A small-molecule ligand and the protein it binds are described below.
Small molecule (SMILES): CC(C)CCC[C@@H](C)[C@H]1CC[C@H]2[C@@H]3CC=C4C[C@@H](O)CC[C@]4(C)[C@H]3CC[C@]12C

Binding-site contacts:
Ligand atom C16 contacts residue TRP176 of chain 1.H at 3.5 Å (hydrophobic).
Ligand atom C6 contacts residue HIS172 of chain 1.H at 4.3 Å.
Ligand atom C27 contacts residue TRP176 of chain 1.H at 3.7 Å (hydrophobic).
Ligand atom C21 contacts residue PGW1 of chain 1.DB at 3.7 Å.
Ligand atom C11 contacts residue TRP23 of chain 1.G at 3.6 Å (hydrophobic).
Ligand atom C18 contacts residue TRP23 of chain 1.G at 3.6 Å (hydrophobic).
Ligand atom C21 contacts residue TRP176 of chain 1.H at 4.1 Å (hydrophobic).
Ligand atom C6 contacts residue PGW1 of chain 1.CB at 4.0 Å.
Ligand atom C8 contacts residue HIS172 of chain 1.H at 4.5 Å.
Ligand atom C21 contacts residue ALA27 of chain 1.G at 4.0 Å (hydrophobic).
Ligand atom C17 contacts residue TRP176 of chain 1.H at 3.5 Å (hydrophobic).
Ligand atom C15 contacts residue PGW1 of chain 1.CB at 4.4 Å.
Ligand atom C7 contacts residue PGW1 of chain 1.CB at 4.1 Å.
Ligand atom C14 contacts residue HIS172 of chain 1.H at 4.2 Å.
Ligand atom C26 contacts residue MET30 of chain 1.G at 3.7 Å (hydrophobic).
Ligand atom C24 contacts residue PGW1 of chain 1.CB at 3.7 Å.
Ligand atom C7 contacts residue HIS172 of chain 1.H at 3.5 Å.
Ligand atom C13 contacts residue TRP23 of chain 1.G at 4.5 Å (hydrophobic).
Ligand atom C27 contacts residue MET30 of chain 1.G at 3.7 Å (hydrophobic).
Ligand atom C26 contacts residue PGW1 of chain 1.CB at 3.7 Å.
Ligand atom C20 contacts residue TRP176 of chain 1.H at 4.1 Å (hydrophobic).
Ligand atom C19 contacts residue TRP23 of chain 1.G at 3.5 Å (hydrophobic).
Ligand atom C25 contacts residue MET30 of chain 1.G at 3.6 Å (hydrophobic).
Ligand atom C15 contacts residue TRP176 of chain 1.H at 3.7 Å (hydrophobic).
Ligand atom C22 contacts residue TRP176 of chain 1.H at 3.6 Å (hydrophobic).
Ligand atom C25 contacts residue PGW1 of chain 1.CB at 4.2 Å.
Ligand atom C15 contacts residue HIS172 of chain 1.H at 3.9 Å.
Ligand atom C12 contacts residue TRP23 of chain 1.G at 3.6 Å (hydrophobic).
Ligand atom C27 contacts residue THR180 of chain 1.H at 4.4 Å.

Sequence of chain 1.G:
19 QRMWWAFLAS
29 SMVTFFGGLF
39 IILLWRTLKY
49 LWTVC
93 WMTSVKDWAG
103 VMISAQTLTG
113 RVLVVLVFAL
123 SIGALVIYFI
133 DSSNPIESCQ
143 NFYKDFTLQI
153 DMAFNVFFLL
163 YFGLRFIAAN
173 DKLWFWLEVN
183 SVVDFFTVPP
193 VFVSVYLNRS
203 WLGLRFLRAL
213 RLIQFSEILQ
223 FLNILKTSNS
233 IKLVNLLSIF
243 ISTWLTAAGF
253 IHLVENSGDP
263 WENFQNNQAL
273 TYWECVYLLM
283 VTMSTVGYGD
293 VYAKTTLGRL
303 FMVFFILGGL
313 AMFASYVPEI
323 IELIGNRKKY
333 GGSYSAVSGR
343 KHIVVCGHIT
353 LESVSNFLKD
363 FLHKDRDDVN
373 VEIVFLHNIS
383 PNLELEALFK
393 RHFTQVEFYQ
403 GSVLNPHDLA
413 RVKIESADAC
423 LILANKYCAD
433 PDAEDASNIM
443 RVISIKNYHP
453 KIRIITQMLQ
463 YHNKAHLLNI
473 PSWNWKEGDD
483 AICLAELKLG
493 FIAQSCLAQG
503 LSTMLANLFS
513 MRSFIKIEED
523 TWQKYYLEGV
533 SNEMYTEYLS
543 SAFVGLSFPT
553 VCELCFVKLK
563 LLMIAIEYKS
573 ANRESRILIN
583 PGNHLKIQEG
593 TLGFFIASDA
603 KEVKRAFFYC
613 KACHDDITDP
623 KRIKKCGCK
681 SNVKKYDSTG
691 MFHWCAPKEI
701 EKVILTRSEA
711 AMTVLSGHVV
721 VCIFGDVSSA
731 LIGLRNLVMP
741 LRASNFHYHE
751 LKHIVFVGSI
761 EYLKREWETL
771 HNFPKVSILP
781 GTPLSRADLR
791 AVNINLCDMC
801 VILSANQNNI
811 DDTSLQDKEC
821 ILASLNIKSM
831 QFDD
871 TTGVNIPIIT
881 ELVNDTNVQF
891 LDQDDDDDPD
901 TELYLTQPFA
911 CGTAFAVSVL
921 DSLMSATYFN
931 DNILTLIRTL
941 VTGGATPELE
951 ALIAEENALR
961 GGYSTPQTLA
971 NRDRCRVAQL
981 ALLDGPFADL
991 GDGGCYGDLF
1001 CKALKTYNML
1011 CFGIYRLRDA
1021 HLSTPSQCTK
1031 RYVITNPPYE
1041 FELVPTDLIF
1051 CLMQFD

Sequence of chain 1.H:
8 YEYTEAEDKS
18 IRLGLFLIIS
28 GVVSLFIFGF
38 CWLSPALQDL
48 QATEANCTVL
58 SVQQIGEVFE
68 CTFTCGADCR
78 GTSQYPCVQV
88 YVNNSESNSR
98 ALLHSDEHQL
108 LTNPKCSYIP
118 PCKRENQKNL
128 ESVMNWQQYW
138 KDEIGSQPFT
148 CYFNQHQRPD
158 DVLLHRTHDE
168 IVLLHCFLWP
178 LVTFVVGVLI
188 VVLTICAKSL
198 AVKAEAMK